Binding-site contacts:
Ligand atom N2 contacts residue ASN657 of chain 1.A at 3.4 Å (h-bond).
Ligand atom O7 contacts residue ASN657 of chain 1.A at 2.4 Å (h-bond).
Ligand atom C4 contacts residue ASN657 of chain 1.A at 4.4 Å.
Ligand atom C2 contacts residue ASN657 of chain 1.A at 3.1 Å.
Ligand atom C1 contacts residue ASN657 of chain 1.A at 3.4 Å.
Ligand atom C3 contacts residue ASN657 of chain 1.A at 4.0 Å.
Ligand atom C7 contacts residue ASN657 of chain 1.A at 3.1 Å.
Ligand atom C8 contacts residue TYR655 of chain 1.A at 4.3 Å (hydrophobic).
Ligand atom O5 contacts residue ASN657 of chain 1.A at 3.7 Å.
Ligand atom C8 contacts residue ASN657 of chain 1.A at 4.4 Å.
Ligand atom O3 contacts residue ASN657 of chain 1.A at 3.8 Å.

This protein binds this small molecule.
Small molecule (SMILES): CC(=O)N[C@@H]1[C@@H](O)[C@H](O)[C@@H](CO)O[C@H]1O

Sequence of chain 1.A:
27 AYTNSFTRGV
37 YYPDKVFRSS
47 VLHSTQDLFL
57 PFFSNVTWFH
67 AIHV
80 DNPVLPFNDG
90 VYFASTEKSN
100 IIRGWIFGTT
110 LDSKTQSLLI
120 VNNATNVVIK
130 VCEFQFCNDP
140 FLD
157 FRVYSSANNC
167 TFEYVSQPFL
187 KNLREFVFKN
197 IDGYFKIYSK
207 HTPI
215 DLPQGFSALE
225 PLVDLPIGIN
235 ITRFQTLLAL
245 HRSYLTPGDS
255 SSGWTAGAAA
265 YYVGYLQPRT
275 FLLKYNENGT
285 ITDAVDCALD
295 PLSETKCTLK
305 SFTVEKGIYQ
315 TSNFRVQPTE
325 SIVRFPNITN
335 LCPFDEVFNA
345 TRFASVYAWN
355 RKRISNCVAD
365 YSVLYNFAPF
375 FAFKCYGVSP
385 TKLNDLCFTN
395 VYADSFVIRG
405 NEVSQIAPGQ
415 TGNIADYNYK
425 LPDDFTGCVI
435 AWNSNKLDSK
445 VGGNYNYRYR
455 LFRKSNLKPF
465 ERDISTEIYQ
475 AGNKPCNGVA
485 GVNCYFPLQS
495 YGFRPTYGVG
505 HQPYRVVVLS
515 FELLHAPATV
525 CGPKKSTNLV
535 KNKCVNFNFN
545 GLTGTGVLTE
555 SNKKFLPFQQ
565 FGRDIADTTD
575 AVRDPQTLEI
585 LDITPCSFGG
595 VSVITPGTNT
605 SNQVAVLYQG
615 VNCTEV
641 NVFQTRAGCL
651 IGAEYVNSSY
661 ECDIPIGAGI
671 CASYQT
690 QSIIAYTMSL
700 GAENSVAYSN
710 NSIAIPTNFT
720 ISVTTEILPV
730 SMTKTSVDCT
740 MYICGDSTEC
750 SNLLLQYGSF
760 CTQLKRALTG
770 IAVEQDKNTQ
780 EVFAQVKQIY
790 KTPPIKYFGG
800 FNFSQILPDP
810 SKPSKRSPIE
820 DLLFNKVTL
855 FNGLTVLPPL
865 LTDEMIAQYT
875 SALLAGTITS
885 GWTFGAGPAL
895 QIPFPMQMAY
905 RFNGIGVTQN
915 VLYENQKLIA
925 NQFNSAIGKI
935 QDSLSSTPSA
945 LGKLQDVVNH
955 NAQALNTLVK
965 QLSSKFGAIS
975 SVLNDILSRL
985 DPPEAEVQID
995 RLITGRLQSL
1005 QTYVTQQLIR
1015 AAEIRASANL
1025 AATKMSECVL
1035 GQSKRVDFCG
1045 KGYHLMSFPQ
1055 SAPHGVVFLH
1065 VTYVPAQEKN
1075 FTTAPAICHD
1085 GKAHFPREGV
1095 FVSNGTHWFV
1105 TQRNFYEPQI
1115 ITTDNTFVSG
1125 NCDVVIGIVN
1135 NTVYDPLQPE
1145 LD